Sequence of chain 1.C:
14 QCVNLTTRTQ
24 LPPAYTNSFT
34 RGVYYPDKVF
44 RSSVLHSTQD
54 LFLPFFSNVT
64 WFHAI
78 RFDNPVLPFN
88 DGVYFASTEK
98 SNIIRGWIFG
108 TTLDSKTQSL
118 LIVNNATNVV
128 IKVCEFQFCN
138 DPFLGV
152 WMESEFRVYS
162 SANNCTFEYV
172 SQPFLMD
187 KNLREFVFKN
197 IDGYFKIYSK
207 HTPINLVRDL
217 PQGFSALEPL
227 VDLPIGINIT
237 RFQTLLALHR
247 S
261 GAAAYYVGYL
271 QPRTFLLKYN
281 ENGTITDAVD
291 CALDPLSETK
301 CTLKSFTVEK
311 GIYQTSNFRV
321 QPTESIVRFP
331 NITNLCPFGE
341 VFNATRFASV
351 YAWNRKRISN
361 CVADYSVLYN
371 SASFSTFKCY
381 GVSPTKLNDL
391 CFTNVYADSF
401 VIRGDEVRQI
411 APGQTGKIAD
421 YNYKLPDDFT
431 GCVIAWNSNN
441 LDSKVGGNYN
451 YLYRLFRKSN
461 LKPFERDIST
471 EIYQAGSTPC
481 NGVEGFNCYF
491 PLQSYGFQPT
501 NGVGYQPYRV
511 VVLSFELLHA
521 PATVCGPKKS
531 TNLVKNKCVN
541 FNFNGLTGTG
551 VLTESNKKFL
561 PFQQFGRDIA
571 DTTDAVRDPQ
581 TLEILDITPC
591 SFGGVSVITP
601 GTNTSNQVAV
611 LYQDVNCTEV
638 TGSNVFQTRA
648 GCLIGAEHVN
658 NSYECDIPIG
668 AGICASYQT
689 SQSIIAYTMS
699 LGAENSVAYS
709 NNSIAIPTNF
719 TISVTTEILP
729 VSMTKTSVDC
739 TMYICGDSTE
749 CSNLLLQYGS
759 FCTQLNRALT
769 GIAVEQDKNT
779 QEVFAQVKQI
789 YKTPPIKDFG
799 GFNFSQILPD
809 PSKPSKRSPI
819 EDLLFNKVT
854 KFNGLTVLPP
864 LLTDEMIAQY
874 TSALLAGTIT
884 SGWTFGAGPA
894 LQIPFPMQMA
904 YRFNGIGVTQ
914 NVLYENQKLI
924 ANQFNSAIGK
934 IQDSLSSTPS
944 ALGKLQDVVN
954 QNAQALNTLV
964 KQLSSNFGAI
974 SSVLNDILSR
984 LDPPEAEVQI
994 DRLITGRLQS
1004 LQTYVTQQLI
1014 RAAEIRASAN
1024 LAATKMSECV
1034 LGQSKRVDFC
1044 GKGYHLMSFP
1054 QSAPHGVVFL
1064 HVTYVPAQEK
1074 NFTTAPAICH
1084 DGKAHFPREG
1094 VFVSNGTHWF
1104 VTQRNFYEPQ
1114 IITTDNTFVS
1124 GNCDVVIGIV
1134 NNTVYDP

Binding-site contacts:
Ligand atom O6 contacts residue CYS1126 of chain 1.C at 3.5 Å.
Ligand atom C6 contacts residue ASN1125 of chain 1.C at 4.4 Å.
Ligand atom O6 contacts residue GLY1085 of chain 1.C at 4.4 Å.
Ligand atom C2 contacts residue ASN1134 of chain 1.C at 2.5 Å.
Ligand atom C4 contacts residue ASP1127 of chain 1.C at 4.2 Å.
Ligand atom O5 contacts residue ASN1134 of chain 1.C at 2.4 Å (h-bond).
Ligand atom C3 contacts residue ASN1134 of chain 1.C at 3.8 Å.
Ligand atom C6 contacts residue ASP1127 of chain 1.C at 4.2 Å.
Ligand atom O4 contacts residue ASP1127 of chain 1.C at 3.3 Å (salt-bridge).
Ligand atom O6 contacts residue ASN1125 of chain 1.C at 3.2 Å (h-bond).
Ligand atom C4 contacts residue ASN1134 of chain 1.C at 4.2 Å.
Ligand atom O6 contacts residue ASP1127 of chain 1.C at 3.2 Å (salt-bridge).
Ligand atom C1 contacts residue CYS1126 of chain 1.C at 4.0 Å (hydrophobic).
Ligand atom O7 contacts residue ASN1134 of chain 1.C at 3.6 Å (h-bond).
Ligand atom C1 contacts residue CYS1082 of chain 1.C at 4.2 Å (hydrophobic).
Ligand atom C5 contacts residue ASP1127 of chain 1.C at 4.1 Å.
Ligand atom C6 contacts residue CYS1126 of chain 1.C at 3.8 Å (hydrophobic).
Ligand atom O5 contacts residue CYS1126 of chain 1.C at 3.8 Å.
Ligand atom C5 contacts residue ASN1134 of chain 1.C at 3.6 Å.
Ligand atom C5 contacts residue CYS1126 of chain 1.C at 3.9 Å (hydrophobic).
Ligand atom O5 contacts residue CYS1082 of chain 1.C at 4.0 Å.
Ligand atom C7 contacts residue ASN1134 of chain 1.C at 3.4 Å.
Ligand atom C6 contacts residue GLY1085 of chain 1.C at 4.5 Å.
Ligand atom N2 contacts residue ASN1134 of chain 1.C at 2.9 Å (h-bond).
Ligand atom C1 contacts residue ASN1134 of chain 1.C at 1.4 Å.
Ligand atom C8 contacts residue ASN1134 of chain 1.C at 4.4 Å.

A small-molecule ligand and the protein it binds are described below.
Small molecule (SMILES): CC(=O)N[C@@H]1[C@@H](O)[C@H](O)[C@@H](CO)O[C@H]1O